Sequence of chain 1.G:
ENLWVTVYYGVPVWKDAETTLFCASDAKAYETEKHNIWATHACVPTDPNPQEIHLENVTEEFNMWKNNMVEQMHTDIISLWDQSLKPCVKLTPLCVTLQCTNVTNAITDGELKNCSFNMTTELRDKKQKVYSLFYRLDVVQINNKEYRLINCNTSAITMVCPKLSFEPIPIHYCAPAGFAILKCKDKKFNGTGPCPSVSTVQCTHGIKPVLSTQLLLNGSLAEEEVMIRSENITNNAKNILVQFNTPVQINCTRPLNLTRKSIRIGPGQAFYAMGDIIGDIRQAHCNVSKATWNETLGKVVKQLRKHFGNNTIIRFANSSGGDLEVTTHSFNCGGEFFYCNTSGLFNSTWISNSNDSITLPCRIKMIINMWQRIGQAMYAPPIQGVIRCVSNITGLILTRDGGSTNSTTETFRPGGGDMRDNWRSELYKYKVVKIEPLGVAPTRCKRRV

Binding-site contacts:
Ligand atom C7 contacts residue NAG1 of chain 1.HA at 4.0 Å.
Ligand atom C5 contacts residue ASN331 of chain 1.G at 3.6 Å.
Ligand atom C8 contacts residue NAG1 of chain 1.HA at 4.5 Å.
Ligand atom C1 contacts residue ASN331 of chain 1.G at 1.4 Å.
Ligand atom O6 contacts residue NAG1 of chain 1.HA at 4.5 Å.
Ligand atom O3 contacts residue NAG2 of chain 1.HA at 4.3 Å.
Ligand atom C1 contacts residue SER356 of chain 1.G at 4.2 Å.
Ligand atom N2 contacts residue ASN331 of chain 1.G at 3.0 Å (h-bond).
Ligand atom C2 contacts residue ASN331 of chain 1.G at 2.5 Å.
Ligand atom O7 contacts residue NAG1 of chain 1.HA at 3.6 Å (h-bond).
Ligand atom O7 contacts residue NAG2 of chain 1.HA at 3.5 Å.
Ligand atom O7 contacts residue ASN331 of chain 1.G at 3.9 Å.
Ligand atom C8 contacts residue NAG1 of chain 1.MB at 4.0 Å.
Ligand atom O6 contacts residue ASN331 of chain 1.G at 4.4 Å.
Ligand atom O5 contacts residue ASN331 of chain 1.G at 2.3 Å (h-bond).
Ligand atom C7 contacts residue ASN331 of chain 1.G at 3.6 Å.
Ligand atom C8 contacts residue ASN360 of chain 1.G at 4.2 Å.
Ligand atom C3 contacts residue ASN331 of chain 1.G at 3.9 Å.
Ligand atom C4 contacts residue ASN331 of chain 1.G at 4.3 Å.

The small molecule below binds the protein below.
Small molecule (SMILES): CC(=O)N[C@H]1[C@H](O[C@H]2[C@H](O)[C@@H](NC(C)=O)CO[C@@H]2CO)O[C@H](CO)[C@@H](O)[C@@H]1O